Sequence of chain 1.B:
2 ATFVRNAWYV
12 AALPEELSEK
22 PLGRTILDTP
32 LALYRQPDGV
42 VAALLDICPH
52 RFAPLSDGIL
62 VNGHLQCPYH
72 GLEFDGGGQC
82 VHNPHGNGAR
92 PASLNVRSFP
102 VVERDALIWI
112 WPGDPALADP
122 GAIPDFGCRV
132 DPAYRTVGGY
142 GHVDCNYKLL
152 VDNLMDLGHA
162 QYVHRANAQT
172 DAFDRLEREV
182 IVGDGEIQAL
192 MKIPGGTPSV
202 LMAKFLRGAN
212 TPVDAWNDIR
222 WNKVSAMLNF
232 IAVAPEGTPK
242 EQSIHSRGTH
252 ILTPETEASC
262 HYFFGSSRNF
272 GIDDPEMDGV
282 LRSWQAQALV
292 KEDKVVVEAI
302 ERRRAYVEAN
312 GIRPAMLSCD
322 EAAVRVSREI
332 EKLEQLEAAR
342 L

Binding-site contacts:
Ligand atom C6 contacts residue ASN230 of chain 1.B at 3.5 Å.
Ligand atom C3 contacts residue TRP285 of chain 1.B at 4.0 Å (hydrophobic).
Ligand atom CL1 contacts residue ILE232 of chain 1.B at 3.9 Å.
Ligand atom C4 contacts residue LEU202 of chain 1.B at 4.2 Å (hydrophobic).
Ligand atom O1 contacts residue LEU290 of chain 1.B at 3.7 Å.
Ligand atom O3 contacts residue ASN230 of chain 1.B at 2.9 Å (h-bond).
Ligand atom O2 contacts residue GLY249 of chain 1.B at 3.6 Å.
Ligand atom O3 contacts residue LEU158 of chain 1.B at 4.2 Å.
Ligand atom C5 contacts residue ILE232 of chain 1.B at 3.5 Å (hydrophobic).
Ligand atom C8 contacts residue LEU158 of chain 1.B at 4.2 Å (hydrophobic).
Ligand atom C7 contacts residue TRP285 of chain 1.B at 3.6 Å (hydrophobic).
Ligand atom C1 contacts residue ILE232 of chain 1.B at 4.0 Å (hydrophobic).
Ligand atom C2 contacts residue ILE232 of chain 1.B at 3.8 Å (hydrophobic).
Ligand atom C8 contacts residue ASN230 of chain 1.B at 4.2 Å.
Ligand atom C7 contacts residue HIS251 of chain 1.B at 3.1 Å.
Ligand atom C6 contacts residue ILE232 of chain 1.B at 4.0 Å (hydrophobic).
Ligand atom C1 contacts residue ASN230 of chain 1.B at 3.8 Å.
Ligand atom C6 contacts residue TRP285 of chain 1.B at 3.9 Å (hydrophobic).
Ligand atom O1 contacts residue HIS251 of chain 1.B at 3.3 Å.
Ligand atom C4 contacts residue TRP285 of chain 1.B at 4.0 Å (hydrophobic).
Ligand atom C7 contacts residue ASN230 of chain 1.B at 3.6 Å.
Ligand atom O1 contacts residue TRP285 of chain 1.B at 2.8 Å (h-bond).
Ligand atom C1 contacts residue TRP285 of chain 1.B at 3.5 Å (hydrophobic).
Ligand atom C1 contacts residue HIS251 of chain 1.B at 4.3 Å.
Ligand atom C3 contacts residue ILE232 of chain 1.B at 3.7 Å (hydrophobic).
Ligand atom CL2 contacts residue PHE206 of chain 1.B at 4.2 Å.
Ligand atom CL2 contacts residue LEU282 of chain 1.B at 3.9 Å.
Ligand atom O2 contacts residue ASN230 of chain 1.B at 3.0 Å (h-bond).
Ligand atom CL1 contacts residue LEU158 of chain 1.B at 4.1 Å.
Ligand atom C8 contacts residue HIS251 of chain 1.B at 4.0 Å.
Ligand atom C5 contacts residue TRP285 of chain 1.B at 3.9 Å (hydrophobic).
Ligand atom C8 contacts residue LEU290 of chain 1.B at 4.1 Å (hydrophobic).
Ligand atom C4 contacts residue ILE232 of chain 1.B at 3.5 Å (hydrophobic).
Ligand atom C2 contacts residue TRP285 of chain 1.B at 3.5 Å (hydrophobic).
Ligand atom O3 contacts residue HIS251 of chain 1.B at 3.7 Å.
Ligand atom C3 contacts residue LEU202 of chain 1.B at 3.6 Å (hydrophobic).
Ligand atom O2 contacts residue HIS251 of chain 1.B at 2.6 Å (h-bond).
Ligand atom CL1 contacts residue ASN218 of chain 1.B at 3.7 Å.
Ligand atom CL2 contacts residue TRP285 of chain 1.B at 3.6 Å.
Ligand atom C8 contacts residue TRP285 of chain 1.B at 4.0 Å (hydrophobic).

A protein and the small-molecule ligand that binds it are described below.
Small molecule (SMILES): COc1c(Cl)ccc(Cl)c1C(=O)O